Sequence of chain 1.B:
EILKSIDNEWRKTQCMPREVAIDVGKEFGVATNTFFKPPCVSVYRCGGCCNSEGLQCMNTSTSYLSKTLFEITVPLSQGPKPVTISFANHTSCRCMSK

The small molecule below binds the protein below.
Small molecule (SMILES): CC(=O)N[C@H]1[C@H](O[C@H]2[C@H](O)[C@@H](NC(C)=O)CO[C@@H]2CO)O[C@H](CO)[C@@H](O[C@@H]2O[C@H](CO)[C@@H](O)[C@H](O)[C@@H]2O)[C@@H]1O

Binding-site contacts:
Ligand atom C6 contacts residue TYR69 of chain 1.B at 4.1 Å (hydrophobic).
Ligand atom C8 contacts residue SER66 of chain 1.B at 4.4 Å.
Ligand atom C4 contacts residue ASN64 of chain 1.B at 4.3 Å.
Ligand atom C4 contacts residue TYR69 of chain 1.B at 4.0 Å (hydrophobic).
Ligand atom C3 contacts residue ASN64 of chain 1.B at 3.8 Å.
Ligand atom O7 contacts residue ASN64 of chain 1.B at 3.0 Å (h-bond).
Ligand atom O6 contacts residue HIS95 of chain 1.B at 3.1 Å (h-bond).
Ligand atom C1 contacts residue HIS95 of chain 1.B at 3.8 Å.
Ligand atom O5 contacts residue ASN64 of chain 1.B at 2.4 Å (h-bond).
Ligand atom O7 contacts residue SER66 of chain 1.B at 3.3 Å (h-bond).
Ligand atom C5 contacts residue TYR69 of chain 1.B at 3.8 Å (hydrophobic).
Ligand atom N2 contacts residue THR67 of chain 1.B at 3.9 Å.
Ligand atom C1 contacts residue TYR69 of chain 1.B at 4.0 Å (hydrophobic).
Ligand atom C6 contacts residue HIS95 of chain 1.B at 3.9 Å.
Ligand atom C7 contacts residue SER66 of chain 1.B at 4.2 Å.
Ligand atom C5 contacts residue ASN64 of chain 1.B at 3.7 Å.
Ligand atom O7 contacts residue THR65 of chain 1.B at 3.6 Å.
Ligand atom O5 contacts residue HIS95 of chain 1.B at 3.0 Å (h-bond).
Ligand atom C8 contacts residue THR65 of chain 1.B at 3.8 Å.
Ligand atom N2 contacts residue ASN64 of chain 1.B at 2.9 Å (h-bond).
Ligand atom C5 contacts residue HIS95 of chain 1.B at 3.9 Å.
Ligand atom C3 contacts residue THR67 of chain 1.B at 4.4 Å.
Ligand atom C2 contacts residue THR67 of chain 1.B at 3.2 Å.
Ligand atom C6 contacts residue ALA93 of chain 1.B at 3.7 Å (hydrophobic).
Ligand atom C7 contacts residue THR67 of chain 1.B at 3.8 Å.
Ligand atom O6 contacts residue ALA93 of chain 1.B at 3.9 Å.
Ligand atom C1 contacts residue THR67 of chain 1.B at 3.2 Å.
Ligand atom C1 contacts residue ASN64 of chain 1.B at 1.4 Å.
Ligand atom O5 contacts residue TYR69 of chain 1.B at 3.6 Å.
Ligand atom C2 contacts residue ASN64 of chain 1.B at 2.4 Å.
Ligand atom C7 contacts residue THR65 of chain 1.B at 4.1 Å.
Ligand atom O3 contacts residue TYR69 of chain 1.B at 4.0 Å.
Ligand atom O5 contacts residue THR67 of chain 1.B at 3.4 Å (h-bond).
Ligand atom C8 contacts residue ASN64 of chain 1.B at 3.8 Å.
Ligand atom C7 contacts residue ASN64 of chain 1.B at 3.2 Å.
Ligand atom O7 contacts residue THR67 of chain 1.B at 2.9 Å (h-bond).